A protein and the small-molecule ligand that binds it are described below.
Small molecule (SMILES): Oc1cccc(O)c1

Binding-site contacts:
Ligand atom C6 contacts residue LEU6 of chain 2.D at 4.4 Å (hydrophobic).
Ligand atom C6 contacts residue HIS10 of chain 3.D at 4.0 Å.
Ligand atom C1 contacts residue LEU16 of chain 3.C at 4.5 Å (hydrophobic).
Ligand atom C4 contacts residue LEU11 of chain 3.D at 4.2 Å (hydrophobic).
Ligand atom C2 contacts residue CYS11 of chain 3.C at 3.6 Å (hydrophobic).
Ligand atom C6 contacts residue ALA14 of chain 3.D at 4.3 Å (hydrophobic).
Ligand atom C6 contacts residue HIS5 of chain 2.D at 4.1 Å.
Ligand atom C5 contacts residue LEU11 of chain 3.D at 4.0 Å (hydrophobic).
Ligand atom O3 contacts residue CYS11 of chain 3.C at 2.8 Å (h-bond).
Ligand atom C3 contacts residue HIS5 of chain 2.D at 4.2 Å.
Ligand atom C3 contacts residue LEU11 of chain 3.D at 4.5 Å (hydrophobic).
Ligand atom O3 contacts residue CYS6 of chain 3.C at 2.5 Å (h-bond).
Ligand atom C5 contacts residue LEU6 of chain 2.D at 3.8 Å (hydrophobic).
Ligand atom O1 contacts residue ALA14 of chain 3.D at 3.5 Å.
Ligand atom C4 contacts residue CYS7 of chain 3.D at 4.0 Å (hydrophobic).
Ligand atom O1 contacts residue HIS5 of chain 2.D at 3.2 Å (h-bond).
Ligand atom C4 contacts residue LEU6 of chain 2.D at 4.2 Å (hydrophobic).
Ligand atom O1 contacts residue LEU16 of chain 3.C at 4.0 Å.
Ligand atom C1 contacts residue HIS5 of chain 2.D at 3.4 Å.
Ligand atom O1 contacts residue CYS11 of chain 3.C at 4.4 Å.
Ligand atom C3 contacts residue CYS6 of chain 3.C at 3.2 Å (hydrophobic).
Ligand atom C5 contacts residue CYS7 of chain 3.D at 4.2 Å (hydrophobic).
Ligand atom C6 contacts residue LEU11 of chain 3.D at 4.1 Å (hydrophobic).
Ligand atom C4 contacts residue CYS6 of chain 3.C at 3.1 Å (hydrophobic).
Ligand atom O3 contacts residue SER9 of chain 3.C at 3.2 Å (h-bond).
Ligand atom C5 contacts residue HIS10 of chain 3.D at 4.1 Å.
Ligand atom O3 contacts residue VAL2 of chain 2.D at 4.1 Å.
Ligand atom O3 contacts residue ILE10 of chain 3.C at 3.5 Å.
Ligand atom C1 contacts residue ALA14 of chain 3.D at 4.1 Å (hydrophobic).
Ligand atom O1 contacts residue LEU17 of chain 2.B at 3.3 Å.
Ligand atom C3 contacts residue CYS11 of chain 3.C at 3.9 Å (hydrophobic).
Ligand atom C2 contacts residue HIS5 of chain 2.D at 3.7 Å.
Ligand atom C5 contacts residue CYS6 of chain 3.C at 4.4 Å (hydrophobic).
Ligand atom C1 contacts residue LEU17 of chain 2.B at 4.5 Å (hydrophobic).
Ligand atom C2 contacts residue ILE10 of chain 3.C at 4.5 Å (hydrophobic).

Sequence of chain 2.D:
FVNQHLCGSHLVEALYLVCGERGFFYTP

Sequence of chain 3.D:
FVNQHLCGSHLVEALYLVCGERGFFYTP

Sequence of chain 2.B:
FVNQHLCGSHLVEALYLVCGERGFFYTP

Sequence of chain 3.C:
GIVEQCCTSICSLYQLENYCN